Sequence of chain 1.G:
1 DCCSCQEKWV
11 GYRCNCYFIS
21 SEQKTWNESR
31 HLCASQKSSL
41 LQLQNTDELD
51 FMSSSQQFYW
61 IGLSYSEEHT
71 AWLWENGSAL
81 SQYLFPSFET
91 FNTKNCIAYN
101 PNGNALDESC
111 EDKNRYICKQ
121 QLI

This small molecule binds to this protein.
Small molecule (SMILES): CSCC[C@H](NC(=O)[C@@H](N)C(C)C)C(=O)N[C@@H](C)C(=O)N1CCC[C@H]1C(=O)N[C@@H](CCCN=C(N)N)C(=O)N[C@H](C(=O)N[C@@H](CC(C)C)C(=O)N[C@@H](Cc1ccccc1)C(=O)N[C@@H](CC(C)C)C(=O)O)[C@@H](C)O

Sequence of chain 1.E:
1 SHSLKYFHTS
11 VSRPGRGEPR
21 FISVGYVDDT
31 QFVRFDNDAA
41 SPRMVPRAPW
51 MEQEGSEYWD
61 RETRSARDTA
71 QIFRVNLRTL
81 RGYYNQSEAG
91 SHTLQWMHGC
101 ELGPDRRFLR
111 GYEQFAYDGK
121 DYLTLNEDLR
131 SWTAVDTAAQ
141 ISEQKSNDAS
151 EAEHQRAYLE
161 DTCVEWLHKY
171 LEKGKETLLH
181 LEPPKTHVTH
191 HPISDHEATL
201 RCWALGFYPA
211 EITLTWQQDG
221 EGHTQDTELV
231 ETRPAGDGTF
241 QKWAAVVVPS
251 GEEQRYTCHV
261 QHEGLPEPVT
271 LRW

Sequence of chain 1.H:
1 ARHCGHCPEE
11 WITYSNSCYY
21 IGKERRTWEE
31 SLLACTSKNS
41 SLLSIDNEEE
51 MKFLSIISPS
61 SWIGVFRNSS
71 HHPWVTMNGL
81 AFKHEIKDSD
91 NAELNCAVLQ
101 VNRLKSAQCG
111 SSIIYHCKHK

Binding-site contacts:
Ligand atom CB contacts residue SER142 of chain 1.E at 3.3 Å.
Ligand atom O contacts residue GLN155 of chain 1.E at 2.3 Å (h-bond).
Ligand atom N contacts residue TYR170 of chain 1.E at 2.8 Å (h-bond).
Ligand atom C contacts residue TYR6 of chain 1.E at 3.5 Å (hydrophobic).
Ligand atom O contacts residue TYR83 of chain 1.E at 2.9 Å (h-bond).
Ligand atom O contacts residue GLN56 of chain 1.G at 2.6 Å (h-bond).
Ligand atom N contacts residue ASN76 of chain 1.E at 3.0 Å (h-bond).
Ligand atom C contacts residue SER142 of chain 1.E at 3.1 Å.
Ligand atom CA contacts residue TYR158 of chain 1.E at 3.4 Å (hydrophobic).
Ligand atom CE1 contacts residue ILE72 of chain 1.E at 3.2 Å (hydrophobic).
Ligand atom CG1 contacts residue TYR170 of chain 1.E at 3.3 Å (hydrophobic).
Ligand atom N contacts residue TYR158 of chain 1.E at 3.4 Å.
Ligand atom O contacts residue ILE72 of chain 1.E at 3.4 Å.
Ligand atom CG1 contacts residue TYR58 of chain 1.E at 3.4 Å (hydrophobic).
Ligand atom NH2 contacts residue SER54 of chain 1.G at 2.3 Å (h-bond).
Ligand atom CD contacts residue GLU151 of chain 1.E at 3.5 Å.
Ligand atom N contacts residue TYR6 of chain 1.E at 2.7 Å (h-bond).
Ligand atom CG contacts residue GLU62 of chain 1.E at 3.2 Å.
Ligand atom N contacts residue GLU62 of chain 1.E at 2.8 Å (salt-bridge).
Ligand atom CE contacts residue HIS8 of chain 1.E at 3.4 Å.
Ligand atom CA contacts residue SER142 of chain 1.E at 3.1 Å.
Ligand atom OXT contacts residue ASN76 of chain 1.E at 3.5 Å (h-bond).
Ligand atom CG2 contacts residue ILE72 of chain 1.E at 3.5 Å (hydrophobic).
Ligand atom CD2 contacts residue ASN104 of chain 1.G at 3.2 Å.
Ligand atom O contacts residue SER142 of chain 1.E at 2.4 Å (h-bond).
Ligand atom C contacts residue GLU62 of chain 1.E at 3.4 Å.
Ligand atom C contacts residue GLN56 of chain 1.G at 3.5 Å.
Ligand atom O contacts residue ASN76 of chain 1.E at 3.0 Å (h-bond).
Ligand atom CZ contacts residue ASN100 of chain 1.G at 3.5 Å.
Ligand atom CA contacts residue GLU62 of chain 1.E at 3.0 Å.
Ligand atom OG1 contacts residue TRP96 of chain 1.E at 3.1 Å.
Ligand atom CA contacts residue TYR6 of chain 1.E at 3.2 Å (hydrophobic).
Ligand atom CA contacts residue GLN56 of chain 1.G at 3.4 Å.
Ligand atom OXT contacts residue THR79 of chain 1.E at 3.4 Å.
Ligand atom CZ contacts residue SER54 of chain 1.G at 3.4 Å.
Ligand atom NH1 contacts residue GLU151 of chain 1.E at 2.7 Å (salt-bridge).
Ligand atom CD2 contacts residue SER146 of chain 1.E at 3.0 Å.
Ligand atom O contacts residue TYR158 of chain 1.E at 2.4 Å (h-bond).
Ligand atom CE2 contacts residue ASN104 of chain 1.G at 2.9 Å.
Ligand atom N contacts residue GLN56 of chain 1.G at 3.2 Å (h-bond).